Sequence of chain 1.M:
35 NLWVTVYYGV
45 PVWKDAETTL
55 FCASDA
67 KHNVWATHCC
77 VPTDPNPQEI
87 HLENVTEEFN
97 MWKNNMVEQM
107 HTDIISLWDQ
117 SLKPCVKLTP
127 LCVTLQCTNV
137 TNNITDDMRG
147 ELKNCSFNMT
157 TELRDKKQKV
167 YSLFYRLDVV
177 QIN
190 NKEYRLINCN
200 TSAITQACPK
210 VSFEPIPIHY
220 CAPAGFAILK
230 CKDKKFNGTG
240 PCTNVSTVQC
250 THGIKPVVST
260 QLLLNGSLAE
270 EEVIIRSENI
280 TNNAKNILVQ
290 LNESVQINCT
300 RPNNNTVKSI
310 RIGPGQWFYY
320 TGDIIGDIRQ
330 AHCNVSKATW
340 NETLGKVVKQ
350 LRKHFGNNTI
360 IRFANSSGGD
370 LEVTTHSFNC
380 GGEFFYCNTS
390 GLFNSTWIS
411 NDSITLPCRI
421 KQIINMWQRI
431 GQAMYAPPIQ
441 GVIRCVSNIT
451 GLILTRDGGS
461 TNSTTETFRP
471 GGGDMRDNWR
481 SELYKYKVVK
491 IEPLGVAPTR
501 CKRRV

The small molecule below binds the protein below.
Small molecule (SMILES): CC(=O)N[C@@H]1[C@@H](O)[C@H](O)[C@@H](CO)O[C@H]1O

Binding-site contacts:
Ligand atom O5 contacts residue GLU270 of chain 1.M at 3.8 Å.
Ligand atom C4 contacts residue ASN291 of chain 1.M at 4.3 Å.
Ligand atom C8 contacts residue GLU292 of chain 1.M at 3.9 Å.
Ligand atom O7 contacts residue GLU269 of chain 1.M at 3.7 Å.
Ligand atom C5 contacts residue ASN291 of chain 1.M at 3.8 Å.
Ligand atom C1 contacts residue GLU292 of chain 1.M at 4.1 Å.
Ligand atom C2 contacts residue GLU292 of chain 1.M at 3.9 Å.
Ligand atom C1 contacts residue GLU270 of chain 1.M at 4.0 Å.
Ligand atom C7 contacts residue GLU292 of chain 1.M at 3.9 Å.
Ligand atom C8 contacts residue ASN291 of chain 1.M at 4.1 Å.
Ligand atom C2 contacts residue GLU270 of chain 1.M at 4.0 Å.
Ligand atom O5 contacts residue VAL272 of chain 1.M at 4.5 Å.
Ligand atom O7 contacts residue GLU270 of chain 1.M at 4.2 Å.
Ligand atom C3 contacts residue GLU292 of chain 1.M at 4.0 Å.
Ligand atom O3 contacts residue GLU292 of chain 1.M at 4.5 Å.
Ligand atom C2 contacts residue ASN291 of chain 1.M at 2.5 Å.
Ligand atom C7 contacts residue ASN291 of chain 1.M at 3.5 Å.
Ligand atom N2 contacts residue GLU292 of chain 1.M at 3.0 Å (salt-bridge).
Ligand atom C3 contacts residue ASN291 of chain 1.M at 3.9 Å.
Ligand atom O5 contacts residue GLU271 of chain 1.M at 3.8 Å.
Ligand atom C1 contacts residue GLU271 of chain 1.M at 4.4 Å.
Ligand atom C1 contacts residue ASN291 of chain 1.M at 1.5 Å.
Ligand atom O6 contacts residue LYS345 of chain 1.M at 3.6 Å.
Ligand atom O5 contacts residue ASN291 of chain 1.M at 2.5 Å (h-bond).
Ligand atom O7 contacts residue ASN291 of chain 1.M at 3.7 Å.
Ligand atom N2 contacts residue ASN291 of chain 1.M at 2.9 Å (h-bond).
Ligand atom C5 contacts residue LYS345 of chain 1.M at 4.3 Å.